Sequence of chain 1.JA:
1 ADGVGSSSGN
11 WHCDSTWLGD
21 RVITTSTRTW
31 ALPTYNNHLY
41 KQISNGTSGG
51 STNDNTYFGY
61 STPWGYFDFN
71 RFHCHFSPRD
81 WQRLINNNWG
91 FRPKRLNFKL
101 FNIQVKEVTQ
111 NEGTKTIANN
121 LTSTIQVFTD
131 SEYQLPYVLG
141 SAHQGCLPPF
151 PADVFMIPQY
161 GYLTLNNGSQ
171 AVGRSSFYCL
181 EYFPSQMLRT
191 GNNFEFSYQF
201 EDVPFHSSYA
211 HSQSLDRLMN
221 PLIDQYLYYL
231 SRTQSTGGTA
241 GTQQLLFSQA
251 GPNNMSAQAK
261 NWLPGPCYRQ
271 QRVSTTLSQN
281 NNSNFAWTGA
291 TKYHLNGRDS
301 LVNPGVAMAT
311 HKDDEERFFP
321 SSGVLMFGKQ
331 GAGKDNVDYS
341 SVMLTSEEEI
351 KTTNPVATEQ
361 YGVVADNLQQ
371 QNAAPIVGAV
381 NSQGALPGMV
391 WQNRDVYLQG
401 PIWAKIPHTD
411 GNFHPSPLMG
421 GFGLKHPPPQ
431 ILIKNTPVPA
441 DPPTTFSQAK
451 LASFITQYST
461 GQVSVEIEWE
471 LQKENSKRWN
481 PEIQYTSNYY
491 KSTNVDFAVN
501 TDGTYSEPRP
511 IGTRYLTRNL

The small molecule below binds the protein below.
Small molecule (SMILES): Nc1ccn([C@H]2C[C@H](O)[C@@H](COP(=O)(O)O)O2)c(=O)n1

Binding-site contacts:
Ligand atom C4' contacts residue PRO204 of chain 1.JA at 3.6 Å (hydrophobic).
Ligand atom O4' contacts residue ARG92 of chain 1.JA at 4.2 Å.
Ligand atom N1 contacts residue ARG92 of chain 1.JA at 4.0 Å.
Ligand atom O3' contacts residue DA1 of chain 1.BE at 1.6 Å.
Ligand atom C6 contacts residue PHE205 of chain 1.JA at 4.4 Å (hydrophobic).
Ligand atom C6 contacts residue ARG92 of chain 1.JA at 4.0 Å.
Ligand atom C3' contacts residue DA1 of chain 1.BE at 2.6 Å.
Ligand atom C1' contacts residue VAL203 of chain 1.JA at 4.1 Å (hydrophobic).
Ligand atom C5 contacts residue PHE205 of chain 1.JA at 4.2 Å (hydrophobic).
Ligand atom C5 contacts residue ARG92 of chain 1.JA at 4.3 Å.
Ligand atom C5' contacts residue ASP202 of chain 1.JA at 4.0 Å.
Ligand atom C2' contacts residue DA1 of chain 1.BE at 3.3 Å.
Ligand atom O4' contacts residue PRO204 of chain 1.JA at 3.6 Å (h-bond).
Ligand atom C2 contacts residue ARG92 of chain 1.JA at 4.3 Å.
Ligand atom C1' contacts residue PRO204 of chain 1.JA at 3.7 Å (hydrophobic).
Ligand atom C4 contacts residue ARG92 of chain 1.JA at 4.4 Å.
Ligand atom C5' contacts residue PRO204 of chain 1.JA at 4.3 Å (hydrophobic).
Ligand atom C1' contacts residue ARG92 of chain 1.JA at 4.4 Å.
Ligand atom O4' contacts residue VAL203 of chain 1.JA at 3.6 Å.
Ligand atom C4' contacts residue DA1 of chain 1.BE at 3.9 Å.
Ligand atom C4' contacts residue VAL203 of chain 1.JA at 4.2 Å (hydrophobic).
Ligand atom O5' contacts residue ASP202 of chain 1.JA at 4.4 Å.
Ligand atom C2' contacts residue PRO204 of chain 1.JA at 4.3 Å (hydrophobic).